A small-molecule ligand and the protein it binds are described below.
Small molecule (SMILES): CC(=O)N[C@@H]1[C@@H](O)[C@H](O)[C@@H](CO)O[C@H]1O

Sequence of chain 1.B:
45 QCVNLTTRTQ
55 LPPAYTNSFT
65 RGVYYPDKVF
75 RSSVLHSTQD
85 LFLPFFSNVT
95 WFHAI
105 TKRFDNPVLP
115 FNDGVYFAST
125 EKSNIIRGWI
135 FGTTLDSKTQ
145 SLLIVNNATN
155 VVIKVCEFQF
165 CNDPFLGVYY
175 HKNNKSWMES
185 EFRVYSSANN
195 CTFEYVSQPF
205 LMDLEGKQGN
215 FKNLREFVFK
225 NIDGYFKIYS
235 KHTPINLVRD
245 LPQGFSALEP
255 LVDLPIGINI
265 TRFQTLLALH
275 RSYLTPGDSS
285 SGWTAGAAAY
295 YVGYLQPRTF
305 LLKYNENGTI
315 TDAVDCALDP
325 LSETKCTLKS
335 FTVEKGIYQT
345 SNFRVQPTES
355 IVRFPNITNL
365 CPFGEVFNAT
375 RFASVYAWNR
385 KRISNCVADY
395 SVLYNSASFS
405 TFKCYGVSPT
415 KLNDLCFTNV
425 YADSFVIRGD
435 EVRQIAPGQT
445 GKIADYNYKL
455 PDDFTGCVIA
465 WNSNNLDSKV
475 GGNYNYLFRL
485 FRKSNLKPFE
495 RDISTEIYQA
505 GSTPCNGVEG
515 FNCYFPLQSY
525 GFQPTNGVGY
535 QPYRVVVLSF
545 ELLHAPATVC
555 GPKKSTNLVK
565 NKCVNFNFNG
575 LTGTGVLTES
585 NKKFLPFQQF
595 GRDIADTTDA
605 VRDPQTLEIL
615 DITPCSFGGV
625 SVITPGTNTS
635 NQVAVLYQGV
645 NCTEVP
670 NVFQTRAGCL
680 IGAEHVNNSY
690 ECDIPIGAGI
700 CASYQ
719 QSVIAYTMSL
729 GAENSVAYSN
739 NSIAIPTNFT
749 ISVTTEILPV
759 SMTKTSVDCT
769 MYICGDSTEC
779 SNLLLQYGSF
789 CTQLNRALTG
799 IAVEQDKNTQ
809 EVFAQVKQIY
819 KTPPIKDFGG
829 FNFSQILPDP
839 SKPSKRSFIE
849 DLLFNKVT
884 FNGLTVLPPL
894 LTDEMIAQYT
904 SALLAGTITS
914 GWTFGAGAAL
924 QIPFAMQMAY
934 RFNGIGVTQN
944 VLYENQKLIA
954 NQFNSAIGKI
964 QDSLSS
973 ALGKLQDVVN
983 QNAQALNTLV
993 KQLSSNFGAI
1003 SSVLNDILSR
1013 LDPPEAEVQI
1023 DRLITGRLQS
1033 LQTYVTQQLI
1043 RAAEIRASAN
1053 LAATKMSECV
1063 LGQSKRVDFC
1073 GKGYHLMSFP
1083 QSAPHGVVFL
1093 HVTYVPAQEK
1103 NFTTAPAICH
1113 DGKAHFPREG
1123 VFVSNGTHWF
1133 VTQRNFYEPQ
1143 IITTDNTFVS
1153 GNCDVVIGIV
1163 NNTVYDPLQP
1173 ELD

Binding-site contacts:
Ligand atom O6 contacts residue THR647 of chain 1.B at 4.3 Å.
Ligand atom C8 contacts residue ASN645 of chain 1.B at 4.2 Å.
Ligand atom C7 contacts residue ASN645 of chain 1.B at 3.5 Å.
Ligand atom C8 contacts residue GLN673 of chain 1.B at 3.8 Å.
Ligand atom O5 contacts residue ASN645 of chain 1.B at 2.4 Å (h-bond).
Ligand atom C5 contacts residue ASN645 of chain 1.B at 3.7 Å.
Ligand atom C2 contacts residue ASN645 of chain 1.B at 2.4 Å.
Ligand atom O5 contacts residue THR647 of chain 1.B at 4.3 Å.
Ligand atom C3 contacts residue ASN645 of chain 1.B at 3.8 Å.
Ligand atom C4 contacts residue ASN645 of chain 1.B at 4.2 Å.
Ligand atom N2 contacts residue ASN645 of chain 1.B at 2.9 Å (h-bond).
Ligand atom C1 contacts residue ASN645 of chain 1.B at 1.4 Å.
Ligand atom O7 contacts residue ASN645 of chain 1.B at 3.7 Å.